Sequence of chain 3.B:
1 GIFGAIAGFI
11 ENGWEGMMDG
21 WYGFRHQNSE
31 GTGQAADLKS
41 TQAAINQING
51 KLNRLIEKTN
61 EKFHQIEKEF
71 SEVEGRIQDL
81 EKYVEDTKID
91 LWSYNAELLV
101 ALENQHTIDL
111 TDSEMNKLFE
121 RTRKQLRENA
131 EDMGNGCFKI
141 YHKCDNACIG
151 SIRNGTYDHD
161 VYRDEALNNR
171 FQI

A protein and the small-molecule ligand that binds it are described below.
Small molecule (SMILES): CC(=O)N[C@@H]1[C@@H](O)[C@H](O)[C@@H](CO)O[C@H]1O

Binding-site contacts:
Ligand atom C8 contacts residue SER151 of chain 3.B at 3.4 Å.
Ligand atom C8 contacts residue ALA147 of chain 3.B at 3.5 Å (hydrophobic).
Ligand atom C8 contacts residue ASN154 of chain 3.B at 4.3 Å.
Ligand atom C8 contacts residue GLY150 of chain 3.B at 3.5 Å.
Ligand atom O5 contacts residue ASN154 of chain 3.B at 2.4 Å (h-bond).
Ligand atom O7 contacts residue ASN154 of chain 3.B at 2.8 Å (h-bond).
Ligand atom C3 contacts residue ASN154 of chain 3.B at 3.8 Å.
Ligand atom C5 contacts residue ASN154 of chain 3.B at 3.7 Å.
Ligand atom N2 contacts residue GLY150 of chain 3.B at 4.4 Å.
Ligand atom C7 contacts residue ASN154 of chain 3.B at 3.0 Å.
Ligand atom C7 contacts residue GLY150 of chain 3.B at 4.1 Å.
Ligand atom C1 contacts residue ASN154 of chain 3.B at 1.4 Å.
Ligand atom C2 contacts residue ASN154 of chain 3.B at 2.4 Å.
Ligand atom N2 contacts residue ASN154 of chain 3.B at 2.9 Å (h-bond).
Ligand atom C4 contacts residue ASN154 of chain 3.B at 4.2 Å.
Ligand atom O7 contacts residue THR156 of chain 3.B at 3.9 Å.
Ligand atom C7 contacts residue SER151 of chain 3.B at 4.3 Å.